The small molecule below binds the protein below.
Small molecule (SMILES): CC(=O)N[C@H]1[C@H](O[C@H]2[C@H](O)[C@@H](NC(C)=O)CO[C@@H]2CO)O[C@H](CO)[C@@H](O[C@@H]2O[C@H](CO[C@H]3O[C@H](CO)[C@@H](O)[C@H](O)[C@@H]3O)[C@@H](O)[C@H](O[C@H]3O[C@H](CO)[C@@H](O)[C@H](O)[C@@H]3O)[C@@H]2O)[C@@H]1O

Binding-site contacts:
Ligand atom C5 contacts residue ASN147 of chain 1.D at 3.4 Å.
Ligand atom O7 contacts residue ASN147 of chain 1.D at 4.4 Å.
Ligand atom O6 contacts residue GLN125 of chain 1.D at 4.4 Å.
Ligand atom O5 contacts residue ASN147 of chain 1.D at 2.3 Å (h-bond).
Ligand atom C3 contacts residue ASN147 of chain 1.D at 3.8 Å.
Ligand atom O7 contacts residue GLN125 of chain 1.D at 4.0 Å.
Ligand atom O6 contacts residue LYS158 of chain 1.D at 3.0 Å (salt-bridge).
Ligand atom O7 contacts residue ASN183 of chain 1.D at 3.7 Å.
Ligand atom C8 contacts residue ASN183 of chain 1.D at 3.5 Å.
Ligand atom C7 contacts residue LYS156 of chain 1.D at 3.9 Å.
Ligand atom C7 contacts residue ASN183 of chain 1.D at 4.1 Å.
Ligand atom C7 contacts residue ASN147 of chain 1.D at 3.5 Å.
Ligand atom C2 contacts residue ASN147 of chain 1.D at 2.6 Å.
Ligand atom C8 contacts residue ASN147 of chain 1.D at 3.4 Å.
Ligand atom N2 contacts residue ASN147 of chain 1.D at 3.1 Å (h-bond).
Ligand atom C1 contacts residue ASN147 of chain 1.D at 1.4 Å.
Ligand atom C8 contacts residue GLN125 of chain 1.D at 3.0 Å.
Ligand atom C4 contacts residue ASN147 of chain 1.D at 4.1 Å.
Ligand atom C6 contacts residue LYS158 of chain 1.D at 3.4 Å.
Ligand atom C6 contacts residue ASN147 of chain 1.D at 4.5 Å.
Ligand atom C7 contacts residue GLN125 of chain 1.D at 4.1 Å.
Ligand atom O7 contacts residue LYS156 of chain 1.D at 2.7 Å (salt-bridge).
Ligand atom O6 contacts residue ASN147 of chain 1.D at 4.3 Å.

Sequence of chain 1.D:
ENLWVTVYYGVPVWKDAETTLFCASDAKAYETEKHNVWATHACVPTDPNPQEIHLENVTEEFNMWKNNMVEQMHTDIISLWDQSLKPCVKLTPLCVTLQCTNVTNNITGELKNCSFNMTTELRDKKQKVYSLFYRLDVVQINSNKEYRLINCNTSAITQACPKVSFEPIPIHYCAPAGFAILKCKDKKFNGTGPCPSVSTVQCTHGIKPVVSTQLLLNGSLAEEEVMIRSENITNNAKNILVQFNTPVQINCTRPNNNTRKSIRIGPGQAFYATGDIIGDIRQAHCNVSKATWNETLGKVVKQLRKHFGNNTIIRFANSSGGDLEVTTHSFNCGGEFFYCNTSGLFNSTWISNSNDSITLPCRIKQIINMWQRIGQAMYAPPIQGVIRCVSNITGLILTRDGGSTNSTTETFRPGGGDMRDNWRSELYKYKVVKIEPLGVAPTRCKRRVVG